The small molecule below binds the protein below.
Small molecule (SMILES): CC(=O)N[C@@H]1[C@@H](O)[C@H](O)[C@@H](CO)O[C@H]1O

Binding-site contacts:
Ligand atom C8 contacts residue SER277 of chain 1.C at 4.2 Å.
Ligand atom C4 contacts residue ASN275 of chain 1.C at 4.1 Å.
Ligand atom O7 contacts residue ASN275 of chain 1.C at 3.4 Å (h-bond).
Ligand atom C8 contacts residue ALA278 of chain 1.C at 3.2 Å (hydrophobic).
Ligand atom O7 contacts residue SER277 of chain 1.C at 2.5 Å (h-bond).
Ligand atom C3 contacts residue ASN275 of chain 1.C at 3.8 Å.
Ligand atom C7 contacts residue SER277 of chain 1.C at 3.7 Å.
Ligand atom N2 contacts residue ALA278 of chain 1.C at 3.5 Å.
Ligand atom C5 contacts residue ASN275 of chain 1.C at 3.1 Å.
Ligand atom C1 contacts residue ALA278 of chain 1.C at 4.4 Å (hydrophobic).
Ligand atom C7 contacts residue ASN275 of chain 1.C at 3.9 Å.
Ligand atom C7 contacts residue VAL333 of chain 1.C at 4.3 Å (hydrophobic).
Ligand atom O7 contacts residue ALA278 of chain 1.C at 2.7 Å (h-bond).
Ligand atom C8 contacts residue VAL333 of chain 1.C at 3.6 Å (hydrophobic).
Ligand atom C8 contacts residue SER281 of chain 1.C at 4.3 Å.
Ligand atom O5 contacts residue ASN275 of chain 1.C at 2.3 Å (h-bond).
Ligand atom C1 contacts residue ASN275 of chain 1.C at 1.4 Å.
Ligand atom N2 contacts residue VAL333 of chain 1.C at 4.2 Å.
Ligand atom N2 contacts residue ASN275 of chain 1.C at 3.2 Å (h-bond).
Ligand atom C2 contacts residue ASN275 of chain 1.C at 2.8 Å.
Ligand atom C7 contacts residue ALA278 of chain 1.C at 3.2 Å (hydrophobic).
Ligand atom O6 contacts residue ASN275 of chain 1.C at 4.3 Å.
Ligand atom C6 contacts residue ASN275 of chain 1.C at 4.2 Å.

Sequence of chain 1.C:
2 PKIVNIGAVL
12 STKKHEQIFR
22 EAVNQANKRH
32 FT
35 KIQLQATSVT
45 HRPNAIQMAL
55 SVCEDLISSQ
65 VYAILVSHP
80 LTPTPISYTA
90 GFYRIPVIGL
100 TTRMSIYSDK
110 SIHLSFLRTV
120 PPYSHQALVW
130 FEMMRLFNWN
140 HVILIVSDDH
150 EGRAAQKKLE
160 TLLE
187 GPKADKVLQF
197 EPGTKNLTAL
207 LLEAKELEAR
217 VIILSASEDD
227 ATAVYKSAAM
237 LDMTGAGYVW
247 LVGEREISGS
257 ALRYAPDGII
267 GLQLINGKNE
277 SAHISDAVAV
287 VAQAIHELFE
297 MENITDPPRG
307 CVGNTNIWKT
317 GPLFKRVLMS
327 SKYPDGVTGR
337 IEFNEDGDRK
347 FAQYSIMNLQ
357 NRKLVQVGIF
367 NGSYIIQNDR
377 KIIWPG